Sequence of chain 23.C:
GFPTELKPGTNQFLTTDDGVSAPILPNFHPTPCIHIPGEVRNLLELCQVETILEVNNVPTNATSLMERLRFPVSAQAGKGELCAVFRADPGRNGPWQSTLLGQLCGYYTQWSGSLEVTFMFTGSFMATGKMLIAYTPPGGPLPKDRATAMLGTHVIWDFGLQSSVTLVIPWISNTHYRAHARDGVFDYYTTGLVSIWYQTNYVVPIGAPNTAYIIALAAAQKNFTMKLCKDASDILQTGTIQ

Sequence of chain 22.C:
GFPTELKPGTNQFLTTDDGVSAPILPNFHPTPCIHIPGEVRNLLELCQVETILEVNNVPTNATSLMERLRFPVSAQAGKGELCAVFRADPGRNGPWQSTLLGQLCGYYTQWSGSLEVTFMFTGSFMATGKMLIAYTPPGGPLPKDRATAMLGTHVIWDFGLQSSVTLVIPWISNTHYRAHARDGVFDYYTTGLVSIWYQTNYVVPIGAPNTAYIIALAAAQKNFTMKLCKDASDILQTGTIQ

Binding-site contacts:
Ligand atom CAN contacts residue PHE155 of chain 22.A at 3.6 Å (hydrophobic).
Ligand atom CAM contacts residue VAL192 of chain 22.A at 3.3 Å (hydrophobic).
Ligand atom OAB contacts residue ILE113 of chain 22.A at 3.2 Å (h-bond).
Ligand atom CAG contacts residue PHE233 of chain 22.A at 3.2 Å (hydrophobic).
Ligand atom CAX contacts residue TRP203 of chain 22.A at 3.6 Å (hydrophobic).
Ligand atom CAR contacts residue PHE135 of chain 22.A at 3.4 Å (hydrophobic).
Ligand atom CAZ contacts residue MET195 of chain 22.A at 3.9 Å (hydrophobic).
Ligand atom CBC contacts residue TRP203 of chain 22.A at 3.2 Å (hydrophobic).
Ligand atom CAI contacts residue ASP112 of chain 22.A at 3.5 Å.
Ligand atom CAK contacts residue VAL192 of chain 22.A at 3.1 Å (hydrophobic).
Ligand atom CAE contacts residue ASP112 of chain 22.A at 3.7 Å.
Ligand atom OAB contacts residue ASP112 of chain 22.A at 3.5 Å.
Ligand atom NBE contacts residue TRP203 of chain 22.A at 3.2 Å.
Ligand atom NBE contacts residue ASN228 of chain 22.A at 3.9 Å.
Ligand atom CAU contacts residue TRP203 of chain 22.A at 3.7 Å (hydrophobic).
Ligand atom CAC contacts residue PHE137 of chain 22.A at 3.8 Å (hydrophobic).
Ligand atom OAW contacts residue MET195 of chain 22.A at 3.5 Å.
Ligand atom CAT contacts residue TYR201 of chain 22.A at 3.5 Å (hydrophobic).
Ligand atom CAH contacts residue ASN228 of chain 22.A at 3.2 Å.
Ligand atom CBC contacts residue ASN228 of chain 22.A at 3.9 Å.
Ligand atom CAL contacts residue ILE111 of chain 22.A at 3.6 Å (hydrophobic).
Ligand atom CAK contacts residue MET195 of chain 22.A at 3.6 Å (hydrophobic).
Ligand atom CAI contacts residue TRP203 of chain 22.A at 3.6 Å (hydrophobic).
Ligand atom CAI contacts residue THR114 of chain 22.A at 3.8 Å.
Ligand atom CAH contacts residue GLN202 of chain 22.A at 3.7 Å.
Ligand atom CAH contacts residue TRP203 of chain 22.A at 3.5 Å (hydrophobic).
Ligand atom CAP contacts residue ILE111 of chain 22.A at 3.8 Å (hydrophobic).
Ligand atom CAA contacts residue ILE24 of chain 22.C at 3.8 Å (hydrophobic).
Ligand atom CAC contacts residue PHE233 of chain 22.A at 3.1 Å (hydrophobic).
Ligand atom CAJ contacts residue ILE111 of chain 22.A at 3.3 Å (hydrophobic).
Ligand atom OAW contacts residue ILE111 of chain 22.A at 3.6 Å.
Ligand atom CAD contacts residue ASN228 of chain 22.A at 3.5 Å.
Ligand atom CAU contacts residue TYR201 of chain 22.A at 3.8 Å (hydrophobic).
Ligand atom CAY contacts residue PHE155 of chain 22.A at 3.8 Å (hydrophobic).
Ligand atom CAE contacts residue THR114 of chain 22.A at 3.5 Å.
Ligand atom CAG contacts residue PHE137 of chain 22.A at 3.7 Å (hydrophobic).
Ligand atom CAA contacts residue PRO177 of chain 22.A at 3.8 Å (hydrophobic).
Ligand atom CAU contacts residue ASN228 of chain 22.A at 3.6 Å.
Ligand atom CAM contacts residue ILE24 of chain 22.C at 3.7 Å (hydrophobic).
Ligand atom CAD contacts residue GLN202 of chain 22.A at 3.5 Å.

A small-molecule ligand and the protein it binds are described below.
Small molecule (SMILES): Cc1cccc(-c2ccc(OCCCCCN3CCN(c4ccncc4)C3=O)cc2)c1

Sequence of chain 22.A:
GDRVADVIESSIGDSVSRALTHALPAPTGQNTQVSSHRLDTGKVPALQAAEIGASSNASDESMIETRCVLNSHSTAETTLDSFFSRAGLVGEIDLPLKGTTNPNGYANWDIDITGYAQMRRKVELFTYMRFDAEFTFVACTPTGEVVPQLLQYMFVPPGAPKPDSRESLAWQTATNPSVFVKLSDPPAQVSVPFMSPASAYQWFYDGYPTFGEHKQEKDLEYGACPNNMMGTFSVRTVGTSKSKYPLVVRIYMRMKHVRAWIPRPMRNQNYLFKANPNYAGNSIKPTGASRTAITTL